Sequence of chain 1.D:
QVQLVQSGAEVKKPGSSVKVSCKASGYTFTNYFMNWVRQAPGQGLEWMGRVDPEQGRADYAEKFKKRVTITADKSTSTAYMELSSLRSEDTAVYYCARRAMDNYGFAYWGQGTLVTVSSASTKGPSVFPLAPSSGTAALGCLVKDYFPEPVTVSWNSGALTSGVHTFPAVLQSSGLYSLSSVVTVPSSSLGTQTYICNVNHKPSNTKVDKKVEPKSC

Binding-site contacts:
Ligand atom C contacts residue ARG99 of chain 1.D at 3.8 Å.
Ligand atom N contacts residue TYR104 of chain 1.D at 3.3 Å.
Ligand atom C contacts residue TYR104 of chain 1.D at 3.5 Å (hydrophobic).
Ligand atom CA contacts residue TYR104 of chain 1.D at 3.3 Å (hydrophobic).
Ligand atom N contacts residue TRP90 of chain 1.E at 3.7 Å.
Ligand atom NZ contacts residue GLU54 of chain 1.D at 2.9 Å (salt-bridge).
Ligand atom CD1 contacts residue ASN103 of chain 1.D at 3.9 Å.
Ligand atom O contacts residue TRP95 of chain 1.E at 3.3 Å.
Ligand atom CG contacts residue TRP90 of chain 1.E at 3.5 Å (hydrophobic).
Ligand atom CE contacts residue GLU54 of chain 1.D at 3.7 Å.
Ligand atom O contacts residue ASN31 of chain 1.D at 3.9 Å.
Ligand atom CB contacts residue TRP95 of chain 1.E at 3.8 Å (hydrophobic).
Ligand atom O contacts residue TYR104 of chain 1.D at 3.9 Å.
Ligand atom CE contacts residue ASN31 of chain 1.D at 3.7 Å.
Ligand atom N contacts residue TYR104 of chain 1.D at 3.6 Å (h-bond).
Ligand atom CD contacts residue TRP90 of chain 1.E at 3.9 Å (hydrophobic).
Ligand atom CD contacts residue ASP52 of chain 1.D at 3.7 Å.
Ligand atom O contacts residue ARG99 of chain 1.D at 3.8 Å.
Ligand atom CD2 contacts residue ARG99 of chain 1.D at 3.8 Å.
Ligand atom C contacts residue ARG50 of chain 1.D at 3.9 Å.
Ligand atom CG contacts residue ARG99 of chain 1.D at 3.7 Å.
Ligand atom O contacts residue TYR104 of chain 1.D at 3.7 Å.
Ligand atom CA contacts residue TRP90 of chain 1.E at 3.9 Å (hydrophobic).
Ligand atom O contacts residue ARG50 of chain 1.D at 3.8 Å.
Ligand atom CD contacts residue ASN31 of chain 1.D at 3.6 Å.
Ligand atom O contacts residue TRP90 of chain 1.E at 3.5 Å.
Ligand atom CB contacts residue TRP90 of chain 1.E at 3.9 Å (hydrophobic).
Ligand atom CB contacts residue TYR104 of chain 1.D at 3.8 Å (hydrophobic).
Ligand atom O contacts residue TYR104 of chain 1.D at 3.4 Å (h-bond).
Ligand atom CB contacts residue TYR104 of chain 1.D at 3.4 Å (hydrophobic).
Ligand atom C contacts residue ARG99 of chain 1.D at 3.8 Å.
Ligand atom CG contacts residue ASN31 of chain 1.D at 3.6 Å.
Ligand atom O contacts residue ARG99 of chain 1.D at 2.7 Å (salt-bridge).
Ligand atom C contacts residue TYR104 of chain 1.D at 3.7 Å (hydrophobic).
Ligand atom CE contacts residue THR30 of chain 1.D at 3.4 Å.
Ligand atom O contacts residue ARG50 of chain 1.D at 3.0 Å (salt-bridge).
Ligand atom NZ contacts residue THR30 of chain 1.D at 2.8 Å (h-bond).
Ligand atom C contacts residue TRP90 of chain 1.E at 3.9 Å (hydrophobic).
Ligand atom NZ contacts residue ASP52 of chain 1.D at 3.0 Å (salt-bridge).
Ligand atom CB contacts residue TYR104 of chain 1.D at 3.6 Å (hydrophobic).

This small molecule binds to this protein.
Small molecule (SMILES): CC(C)C[C@@H]1NC(=O)CNC(=O)[C@H](CCCC[NH3+])NC(=O)CNC(=O)[C@@H]2CCCN2C(=O)[C@@H]([NH3+])CSSC[C@@H](C(=O)O)NC(=O)[C@H](CO)NC(=O)[C@@H]2CCCN2C1=O

Sequence of chain 1.E:
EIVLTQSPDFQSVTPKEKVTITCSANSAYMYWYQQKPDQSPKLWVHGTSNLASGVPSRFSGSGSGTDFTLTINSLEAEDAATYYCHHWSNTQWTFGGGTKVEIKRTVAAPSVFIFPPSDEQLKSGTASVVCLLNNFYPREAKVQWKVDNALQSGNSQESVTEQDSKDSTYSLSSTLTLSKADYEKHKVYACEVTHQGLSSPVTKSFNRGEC